Sequence of chain 1.C:
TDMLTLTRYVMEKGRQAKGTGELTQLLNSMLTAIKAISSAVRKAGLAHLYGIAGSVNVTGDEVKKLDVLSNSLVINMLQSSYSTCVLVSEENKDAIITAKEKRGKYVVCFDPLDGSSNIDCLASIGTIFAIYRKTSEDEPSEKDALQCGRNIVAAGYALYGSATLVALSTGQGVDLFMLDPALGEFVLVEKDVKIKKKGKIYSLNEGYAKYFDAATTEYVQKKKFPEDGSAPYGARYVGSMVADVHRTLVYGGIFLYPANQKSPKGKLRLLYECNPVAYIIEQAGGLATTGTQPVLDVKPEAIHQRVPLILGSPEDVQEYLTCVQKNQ

Binding-site contacts:
Ligand atom C14 contacts residue 96G1 of chain 1.M at 3.2 Å.
Ligand atom C23 contacts residue THR178 of chain 1.A at 3.2 Å.
Ligand atom C22 contacts residue GLN180 of chain 1.A at 3.5 Å.
Ligand atom O25 contacts residue GLN180 of chain 1.A at 3.0 Å (h-bond).
Ligand atom N10 contacts residue 96G1 of chain 1.M at 3.1 Å.
Ligand atom C19 contacts residue ALA25 of chain 1.A at 3.5 Å (hydrophobic).
Ligand atom C11 contacts residue ARG23 of chain 1.A at 3.2 Å.
Ligand atom O18 contacts residue GLY29 of chain 1.A at 3.6 Å.
Ligand atom BR21 contacts residue GLY29 of chain 1.C at 3.6 Å.
Ligand atom N8 contacts residue GLY22 of chain 1.A at 3.2 Å (h-bond).
Ligand atom C20 contacts residue LYS21 of chain 1.A at 3.7 Å.
Ligand atom C23 contacts residue GLN180 of chain 1.A at 3.4 Å.
Ligand atom C3 contacts residue 96G1 of chain 1.M at 3.3 Å.
Ligand atom N4 contacts residue GLY27 of chain 1.A at 3.1 Å.
Ligand atom O16 contacts residue GLY29 of chain 1.A at 3.1 Å.
Ligand atom N8 contacts residue GLY29 of chain 1.A at 3.3 Å (h-bond).
Ligand atom C7 contacts residue GLY29 of chain 1.A at 3.2 Å.
Ligand atom C13 contacts residue GLY22 of chain 1.A at 3.7 Å.
Ligand atom C11 contacts residue 96G1 of chain 1.M at 3.4 Å.
Ligand atom C2 contacts residue GLY22 of chain 1.A at 3.6 Å.
Ligand atom O15 contacts residue GLY27 of chain 1.A at 3.7 Å.
Ligand atom O18 contacts residue GLY22 of chain 1.A at 3.3 Å.
Ligand atom N8 contacts residue GLY27 of chain 1.A at 3.1 Å (h-bond).
Ligand atom C12 contacts residue GLY22 of chain 1.A at 3.6 Å.
Ligand atom C14 contacts residue THR28 of chain 1.C at 3.6 Å.
Ligand atom N4 contacts residue THR28 of chain 1.A at 3.4 Å (h-bond).
Ligand atom S5 contacts residue 96G1 of chain 1.M at 3.5 Å.
Ligand atom O16 contacts residue LEU31 of chain 1.A at 2.9 Å (h-bond).
Ligand atom N4 contacts residue GLY29 of chain 1.A at 2.8 Å (h-bond).
Ligand atom O18 contacts residue THR32 of chain 1.A at 2.7 Å (h-bond).
Ligand atom C14 contacts residue ARG23 of chain 1.A at 3.1 Å.
Ligand atom O16 contacts residue GLU30 of chain 1.A at 3.2 Å (salt-bridge).
Ligand atom C12 contacts residue THR32 of chain 1.A at 3.1 Å.
Ligand atom O16 contacts residue THR32 of chain 1.A at 3.0 Å (h-bond).
Ligand atom C3 contacts residue GLY22 of chain 1.A at 3.6 Å.
Ligand atom S1 contacts residue GLY29 of chain 1.A at 3.7 Å.
Ligand atom C7 contacts residue GLY22 of chain 1.A at 3.5 Å.
Ligand atom C26 contacts residue GLN180 of chain 1.A at 3.7 Å.
Ligand atom BR21 contacts residue ARG23 of chain 1.A at 3.6 Å.
Ligand atom C23 contacts residue LYS21 of chain 1.A at 3.7 Å.

Sequence of chain 1.A:
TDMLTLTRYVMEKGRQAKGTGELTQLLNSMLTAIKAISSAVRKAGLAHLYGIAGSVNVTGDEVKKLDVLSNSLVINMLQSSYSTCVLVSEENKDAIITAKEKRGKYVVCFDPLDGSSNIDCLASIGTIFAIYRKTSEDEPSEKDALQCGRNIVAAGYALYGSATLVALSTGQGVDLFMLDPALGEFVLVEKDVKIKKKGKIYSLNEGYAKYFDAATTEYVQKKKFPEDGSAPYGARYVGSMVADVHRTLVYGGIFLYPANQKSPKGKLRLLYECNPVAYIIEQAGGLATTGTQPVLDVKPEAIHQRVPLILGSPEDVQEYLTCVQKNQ

A small-molecule ligand and the protein it binds are described below.
Small molecule (SMILES): COc1ccc(-c2ccc(S(=O)(=O)NC(=O)Nc3ncc(Br)s3)s2)cc1